Binding-site contacts:
Ligand atom C12 contacts residue PRO89 of chain 1.A at 4.0 Å (hydrophobic).
Ligand atom C1 contacts residue DMS1 of chain 1.F at 3.9 Å.
Ligand atom C8 contacts residue LEU42 of chain 1.A at 3.8 Å (hydrophobic).
Ligand atom C12 contacts residue HIS92 of chain 1.A at 4.0 Å.
Ligand atom C1 contacts residue TRP29 of chain 1.A at 3.6 Å (hydrophobic).
Ligand atom C10 contacts residue ASN88 of chain 1.A at 3.1 Å.
Ligand atom C9 contacts residue ASN88 of chain 1.A at 4.0 Å.
Ligand atom C10 contacts residue HIS92 of chain 1.A at 3.4 Å.
Ligand atom C6 contacts residue VAL94 of chain 1.A at 4.0 Å (hydrophobic).
Ligand atom O2 contacts residue VAL94 of chain 1.A at 3.8 Å.
Ligand atom C19 contacts residue LEU40 of chain 1.A at 3.9 Å (hydrophobic).
Ligand atom C20 contacts residue DMS1 of chain 1.F at 3.7 Å.
Ligand atom C7 contacts residue ASN88 of chain 1.A at 3.6 Å.
Ligand atom C17 contacts residue LEU40 of chain 1.A at 4.0 Å (hydrophobic).
Ligand atom C18 contacts residue HIS92 of chain 1.A at 3.9 Å.
Ligand atom C12 contacts residue EDO1 of chain 1.D at 3.8 Å.
Ligand atom C2 contacts residue PRO30 of chain 1.A at 3.8 Å (hydrophobic).
Ligand atom N1 contacts residue LEU42 of chain 1.A at 3.9 Å.
Ligand atom C13 contacts residue LEU42 of chain 1.A at 3.8 Å (hydrophobic).
Ligand atom C20 contacts residue LEU40 of chain 1.A at 3.7 Å (hydrophobic).
Ligand atom O2 contacts residue VAL35 of chain 1.A at 3.6 Å.
Ligand atom O5 contacts residue ASN88 of chain 1.A at 2.9 Å (h-bond).
Ligand atom C8 contacts residue ASN88 of chain 1.A at 3.8 Å.
Ligand atom O5 contacts residue VAL94 of chain 1.A at 4.0 Å.
Ligand atom C11 contacts residue HIS92 of chain 1.A at 3.6 Å.
Ligand atom C7 contacts residue VAL94 of chain 1.A at 3.9 Å (hydrophobic).
Ligand atom N1 contacts residue ASN88 of chain 1.A at 2.9 Å (h-bond).
Ligand atom C9 contacts residue LEU42 of chain 1.A at 3.9 Å (hydrophobic).
Ligand atom C4 contacts residue VAL94 of chain 1.A at 3.8 Å (hydrophobic).
Ligand atom C4 contacts residue VAL35 of chain 1.A at 3.9 Å (hydrophobic).
Ligand atom O1 contacts residue PRO30 of chain 1.A at 3.7 Å.
Ligand atom C5 contacts residue PRO30 of chain 1.A at 3.7 Å (hydrophobic).
Ligand atom N1 contacts residue VAL94 of chain 1.A at 4.0 Å.
Ligand atom C13 contacts residue HIS92 of chain 1.A at 3.9 Å.
Ligand atom C9 contacts residue HIS92 of chain 1.A at 3.6 Å.
Ligand atom C5 contacts residue VAL35 of chain 1.A at 3.8 Å (hydrophobic).
Ligand atom C3 contacts residue PRO30 of chain 1.A at 3.4 Å (hydrophobic).
Ligand atom C16 contacts residue LEU42 of chain 1.A at 3.6 Å (hydrophobic).
Ligand atom C18 contacts residue LEU42 of chain 1.A at 3.7 Å (hydrophobic).
Ligand atom C5 contacts residue PHE31 of chain 1.A at 3.5 Å (hydrophobic).

Sequence of chain 1.A:
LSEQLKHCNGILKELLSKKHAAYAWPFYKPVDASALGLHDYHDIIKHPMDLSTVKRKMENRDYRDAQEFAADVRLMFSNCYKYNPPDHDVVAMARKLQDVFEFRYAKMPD

The small molecule below binds the protein below.
Small molecule (SMILES): COc1cc(OC)c2c(=O)[nH]c(-c3cc(C)c(OCCO)c(C)c3)nc2c1